Sequence of chain 1.F:
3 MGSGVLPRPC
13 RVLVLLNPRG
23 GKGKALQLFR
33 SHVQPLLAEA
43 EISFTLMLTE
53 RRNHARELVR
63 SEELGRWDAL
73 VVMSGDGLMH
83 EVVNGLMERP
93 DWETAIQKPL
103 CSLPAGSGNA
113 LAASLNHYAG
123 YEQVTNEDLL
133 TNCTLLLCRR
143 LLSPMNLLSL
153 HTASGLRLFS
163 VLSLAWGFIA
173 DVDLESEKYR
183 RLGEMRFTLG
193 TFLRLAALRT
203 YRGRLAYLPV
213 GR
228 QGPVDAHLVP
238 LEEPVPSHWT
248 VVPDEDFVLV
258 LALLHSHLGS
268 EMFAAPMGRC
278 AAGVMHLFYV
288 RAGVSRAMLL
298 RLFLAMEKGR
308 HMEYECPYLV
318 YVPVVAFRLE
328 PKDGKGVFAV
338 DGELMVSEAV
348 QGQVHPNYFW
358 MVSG

Binding-site contacts:
Ligand atom C12 contacts residue PHE189 of chain 1.F at 3.9 Å (hydrophobic).
Ligand atom C2 contacts residue PHE300 of chain 1.F at 3.2 Å (hydrophobic).
Ligand atom N6 contacts residue PHE300 of chain 1.F at 3.5 Å.
Ligand atom C10 contacts residue PHE300 of chain 1.F at 3.8 Å (hydrophobic).
Ligand atom N6 contacts residue THR193 of chain 1.F at 3.0 Å (h-bond).
Ligand atom C18 contacts residue PHE189 of chain 1.F at 3.9 Å (hydrophobic).
Ligand atom C10 contacts residue THR193 of chain 1.F at 3.5 Å.
Ligand atom C18 contacts residue VAL174 of chain 1.F at 3.6 Å (hydrophobic).
Ligand atom C3 contacts residue MET303 of chain 1.F at 3.8 Å (hydrophobic).
Ligand atom C5 contacts residue PHE300 of chain 1.F at 3.8 Å (hydrophobic).
Ligand atom C2 contacts residue PHE170 of chain 1.F at 4.0 Å (hydrophobic).
Ligand atom S4 contacts residue PHE170 of chain 1.F at 3.8 Å.
Ligand atom N6 contacts residue PHE170 of chain 1.F at 3.7 Å.
Ligand atom S4 contacts residue PHE300 of chain 1.F at 3.5 Å.
Ligand atom C18 contacts residue ILE171 of chain 1.F at 3.7 Å (hydrophobic).
Ligand atom CL contacts residue ALA271 of chain 1.F at 3.8 Å.
Ligand atom S4 contacts residue LEU296 of chain 1.F at 3.9 Å.
Ligand atom C17 contacts residue THR193 of chain 1.F at 3.5 Å.
Ligand atom C14 contacts residue MET303 of chain 1.F at 3.9 Å (hydrophobic).
Ligand atom C5 contacts residue LEU296 of chain 1.F at 3.3 Å (hydrophobic).
Ligand atom O20 contacts residue ILE171 of chain 1.F at 3.8 Å.
Ligand atom C12 contacts residue ASP175 of chain 1.F at 3.6 Å.
Ligand atom CL contacts residue PHE285 of chain 1.F at 3.3 Å.
Ligand atom C16 contacts residue PHE300 of chain 1.F at 3.7 Å (hydrophobic).
Ligand atom C12 contacts residue ILE171 of chain 1.F at 3.5 Å (hydrophobic).
Ligand atom C16 contacts residue MET269 of chain 1.F at 3.8 Å (hydrophobic).
Ligand atom C19 contacts residue MET269 of chain 1.F at 3.7 Å (hydrophobic).
Ligand atom C2 contacts residue THR193 of chain 1.F at 3.9 Å.
Ligand atom O20 contacts residue PHE189 of chain 1.F at 3.4 Å.
Ligand atom O20 contacts residue ASP175 of chain 1.F at 2.8 Å (salt-bridge).
Ligand atom C19 contacts residue ILE171 of chain 1.F at 4.0 Å (hydrophobic).
Ligand atom C7 contacts residue MET303 of chain 1.F at 3.6 Å (hydrophobic).
Ligand atom S4 contacts residue THR193 of chain 1.F at 4.0 Å.
Ligand atom CL contacts residue HIS308 of chain 1.F at 3.5 Å.
Ligand atom C17 contacts residue VAL174 of chain 1.F at 3.6 Å (hydrophobic).
Ligand atom C8 contacts residue ILE171 of chain 1.F at 3.9 Å (hydrophobic).
Ligand atom C8 contacts residue MET303 of chain 1.F at 3.4 Å (hydrophobic).
Ligand atom N1 contacts residue MET303 of chain 1.F at 3.8 Å.
Ligand atom C18 contacts residue ASP175 of chain 1.F at 3.5 Å.
Ligand atom N1 contacts residue PHE300 of chain 1.F at 3.6 Å.

A small-molecule ligand and the protein it binds are described below.
Small molecule (SMILES): Oc1ccc(Nc2nc(-c3ccc(Cl)cc3)cs2)cc1